Sequence of chain 1.A:
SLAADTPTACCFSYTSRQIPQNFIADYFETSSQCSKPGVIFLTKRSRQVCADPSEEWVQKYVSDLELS

Binding-site contacts:
Ligand atom C5 contacts residue GLN19 of chain 1.A at 4.2 Å.
Ligand atom O3 contacts residue TRP58 of chain 1.A at 4.0 Å.
Ligand atom C6 contacts residue GLN19 of chain 1.A at 4.0 Å.
Ligand atom O6 contacts residue GLN19 of chain 1.A at 3.6 Å (h-bond).
Ligand atom C6 contacts residue LYS61 of chain 1.A at 3.6 Å.
Ligand atom C2 contacts residue GLU57 of chain 1.A at 4.2 Å.
Ligand atom C3 contacts residue GLN19 of chain 1.A at 4.0 Å.
Ligand atom O3 contacts residue GLN19 of chain 1.A at 3.2 Å (h-bond).
Ligand atom C3 contacts residue TRP58 of chain 1.A at 4.5 Å (hydrophobic).
Ligand atom C4 contacts residue GLN19 of chain 1.A at 3.3 Å.
Ligand atom O4 contacts residue GLN19 of chain 1.A at 2.7 Å (h-bond).
Ligand atom O5 contacts residue LYS61 of chain 1.A at 4.1 Å.
Ligand atom O2 contacts residue GLU57 of chain 1.A at 4.0 Å.
Ligand atom C4 contacts residue TRP58 of chain 1.A at 4.1 Å (hydrophobic).
Ligand atom C5 contacts residue LYS61 of chain 1.A at 4.5 Å.

This protein binds this small molecule.
Small molecule (SMILES): OC[C@H]1O[C@@H](O)[C@H](O)[C@@H](O)[C@@H]1O